Sequence of chain 1.B:
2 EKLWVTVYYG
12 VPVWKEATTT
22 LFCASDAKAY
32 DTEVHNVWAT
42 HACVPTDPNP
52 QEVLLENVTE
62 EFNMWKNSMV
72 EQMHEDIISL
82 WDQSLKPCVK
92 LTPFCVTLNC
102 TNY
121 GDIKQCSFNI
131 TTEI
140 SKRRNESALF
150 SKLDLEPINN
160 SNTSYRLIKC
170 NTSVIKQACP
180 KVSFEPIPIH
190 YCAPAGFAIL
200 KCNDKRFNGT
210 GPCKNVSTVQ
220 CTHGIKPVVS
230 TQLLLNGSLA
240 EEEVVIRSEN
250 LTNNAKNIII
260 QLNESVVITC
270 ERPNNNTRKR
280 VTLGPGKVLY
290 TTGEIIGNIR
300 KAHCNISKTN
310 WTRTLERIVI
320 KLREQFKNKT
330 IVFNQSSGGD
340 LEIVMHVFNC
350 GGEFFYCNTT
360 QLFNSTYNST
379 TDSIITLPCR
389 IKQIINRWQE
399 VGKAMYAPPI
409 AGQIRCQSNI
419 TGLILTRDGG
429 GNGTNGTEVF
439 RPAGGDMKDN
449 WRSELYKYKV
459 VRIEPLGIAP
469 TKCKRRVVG

The protein below binds the small molecule below.
Small molecule (SMILES): CC(=O)N[C@H]1[C@H](O[C@H]2[C@H](O)[C@@H](NC(C)=O)CO[C@@H]2CO)O[C@H](CO)[C@@H](O[C@@H]2O[C@H](CO)[C@@H](O)[C@H](O[C@H]3O[C@H](CO)[C@@H](O)[C@H](O)[C@@H]3O)[C@@H]2O)[C@@H]1O

Binding-site contacts:
Ligand atom C8 contacts residue ASN357 of chain 1.B at 3.8 Å.
Ligand atom O5 contacts residue ASN357 of chain 1.B at 2.3 Å (h-bond).
Ligand atom O5 contacts residue THR359 of chain 1.B at 3.7 Å.
Ligand atom O7 contacts residue MET344 of chain 1.B at 4.4 Å.
Ligand atom C1 contacts residue THR359 of chain 1.B at 3.7 Å.
Ligand atom C1 contacts residue ASN357 of chain 1.B at 1.4 Å.
Ligand atom C5 contacts residue ASN357 of chain 1.B at 3.6 Å.
Ligand atom N2 contacts residue ASN357 of chain 1.B at 3.0 Å (h-bond).
Ligand atom C5 contacts residue THR359 of chain 1.B at 4.1 Å.
Ligand atom C7 contacts residue ASN357 of chain 1.B at 3.7 Å.
Ligand atom C4 contacts residue ASN357 of chain 1.B at 4.2 Å.
Ligand atom C8 contacts residue GLN334 of chain 1.B at 4.2 Å.
Ligand atom C3 contacts residue ASN357 of chain 1.B at 3.8 Å.
Ligand atom C2 contacts residue ASN357 of chain 1.B at 2.5 Å.